The small molecule below binds the protein below.
Small molecule (SMILES): CC(=O)N[C@@H]1[C@@H](O)[C@H](O)[C@@H](CO)O[C@H]1O

Binding-site contacts:
Ligand atom C2 contacts residue ASN696 of chain 1.B at 2.4 Å.
Ligand atom C8 contacts residue GLY1118 of chain 1.B at 3.6 Å.
Ligand atom N2 contacts residue ASN696 of chain 1.B at 2.9 Å (h-bond).
Ligand atom C1 contacts residue ASN696 of chain 1.B at 1.4 Å.
Ligand atom C8 contacts residue ILE1117 of chain 1.B at 4.3 Å (hydrophobic).
Ligand atom C4 contacts residue ASN696 of chain 1.B at 4.2 Å.
Ligand atom C7 contacts residue ASN696 of chain 1.B at 4.0 Å.
Ligand atom O6 contacts residue ASN696 of chain 1.B at 4.4 Å.
Ligand atom C3 contacts residue ASN696 of chain 1.B at 3.8 Å.
Ligand atom C1 contacts residue ASN697 of chain 1.B at 4.2 Å.
Ligand atom C5 contacts residue ASN696 of chain 1.B at 3.7 Å.
Ligand atom O5 contacts residue ASN696 of chain 1.B at 2.4 Å (h-bond).

Sequence of chain 1.B:
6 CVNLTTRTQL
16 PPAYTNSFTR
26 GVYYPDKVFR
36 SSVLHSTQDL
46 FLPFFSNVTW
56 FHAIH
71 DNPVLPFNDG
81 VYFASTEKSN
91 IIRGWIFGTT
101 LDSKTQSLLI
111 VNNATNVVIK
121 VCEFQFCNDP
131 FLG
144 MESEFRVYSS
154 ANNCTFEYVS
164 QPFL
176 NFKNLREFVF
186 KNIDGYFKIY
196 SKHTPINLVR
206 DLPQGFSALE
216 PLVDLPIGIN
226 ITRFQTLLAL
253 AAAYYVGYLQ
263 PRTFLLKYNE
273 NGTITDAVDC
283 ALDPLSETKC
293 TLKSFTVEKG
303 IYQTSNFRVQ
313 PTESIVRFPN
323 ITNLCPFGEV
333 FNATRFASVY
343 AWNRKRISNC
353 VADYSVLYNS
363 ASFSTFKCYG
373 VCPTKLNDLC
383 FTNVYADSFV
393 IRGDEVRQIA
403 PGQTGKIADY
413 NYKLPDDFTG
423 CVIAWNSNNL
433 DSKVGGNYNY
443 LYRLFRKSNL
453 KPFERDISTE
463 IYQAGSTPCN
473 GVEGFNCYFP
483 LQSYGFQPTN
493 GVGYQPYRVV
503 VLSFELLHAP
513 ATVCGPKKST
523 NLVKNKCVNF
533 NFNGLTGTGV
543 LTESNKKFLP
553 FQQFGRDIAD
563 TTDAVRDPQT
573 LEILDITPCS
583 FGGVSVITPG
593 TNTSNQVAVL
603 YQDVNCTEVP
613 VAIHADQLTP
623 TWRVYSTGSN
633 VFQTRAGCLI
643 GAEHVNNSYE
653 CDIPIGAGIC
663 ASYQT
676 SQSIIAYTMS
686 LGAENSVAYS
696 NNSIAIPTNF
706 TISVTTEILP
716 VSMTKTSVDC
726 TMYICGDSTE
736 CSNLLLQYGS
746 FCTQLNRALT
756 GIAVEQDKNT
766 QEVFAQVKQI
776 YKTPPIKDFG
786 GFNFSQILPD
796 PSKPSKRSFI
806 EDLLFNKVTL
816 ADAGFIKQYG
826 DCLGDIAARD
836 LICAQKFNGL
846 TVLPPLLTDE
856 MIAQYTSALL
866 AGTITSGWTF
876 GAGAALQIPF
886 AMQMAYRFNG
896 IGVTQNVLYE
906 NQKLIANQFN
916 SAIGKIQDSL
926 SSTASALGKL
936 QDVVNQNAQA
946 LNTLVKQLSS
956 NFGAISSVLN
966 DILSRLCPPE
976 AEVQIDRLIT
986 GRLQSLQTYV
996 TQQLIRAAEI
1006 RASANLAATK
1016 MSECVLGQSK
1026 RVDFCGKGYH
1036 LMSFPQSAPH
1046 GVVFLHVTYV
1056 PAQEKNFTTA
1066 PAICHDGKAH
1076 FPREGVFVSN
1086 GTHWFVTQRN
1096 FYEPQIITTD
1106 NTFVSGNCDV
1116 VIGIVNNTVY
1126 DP